Sequence of chain 1.B:
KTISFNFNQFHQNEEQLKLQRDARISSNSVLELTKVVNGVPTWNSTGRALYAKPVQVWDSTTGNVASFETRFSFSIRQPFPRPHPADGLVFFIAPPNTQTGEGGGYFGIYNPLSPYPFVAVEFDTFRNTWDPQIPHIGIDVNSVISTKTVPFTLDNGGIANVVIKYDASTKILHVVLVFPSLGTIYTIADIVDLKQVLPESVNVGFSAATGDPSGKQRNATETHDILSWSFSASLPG

The protein below binds the small molecule below.
Small molecule (SMILES): CC(=O)N[C@H]1[C@H](O[C@H]2[C@H](O[C@@H]3O[C@@H](C)[C@@H](O)[C@@H](O)[C@@H]3O)[C@@H](NC(C)=O)CO[C@@H]2CO)O[C@H](CO)[C@@H](O)[C@@H]1O

Binding-site contacts:
Ligand atom O5 contacts residue PHE81 of chain 1.B at 4.0 Å.
Ligand atom C6 contacts residue PHE81 of chain 1.B at 3.7 Å (hydrophobic).
Ligand atom C2 contacts residue PRO84 of chain 1.B at 4.2 Å (hydrophobic).
Ligand atom O7 contacts residue ARG83 of chain 1.B at 3.9 Å.
Ligand atom C1 contacts residue PRO84 of chain 1.B at 4.2 Å (hydrophobic).
Ligand atom C5 contacts residue ASN220 of chain 1.B at 3.7 Å.
Ligand atom C8 contacts residue ASN220 of chain 1.B at 3.7 Å.
Ligand atom C5 contacts residue PHE81 of chain 1.B at 4.5 Å (hydrophobic).
Ligand atom C4 contacts residue ASN220 of chain 1.B at 4.2 Å.
Ligand atom O5 contacts residue ASN220 of chain 1.B at 2.4 Å (h-bond).
Ligand atom C7 contacts residue PRO84 of chain 1.B at 3.3 Å (hydrophobic).
Ligand atom N2 contacts residue PRO84 of chain 1.B at 4.1 Å.
Ligand atom C3 contacts residue ASN220 of chain 1.B at 3.8 Å.
Ligand atom O7 contacts residue ASN220 of chain 1.B at 3.9 Å.
Ligand atom C8 contacts residue GLN218 of chain 1.B at 3.1 Å.
Ligand atom N2 contacts residue ASN220 of chain 1.B at 2.8 Å (h-bond).
Ligand atom O6 contacts residue PHE81 of chain 1.B at 4.2 Å.
Ligand atom C2 contacts residue ASN220 of chain 1.B at 2.4 Å.
Ligand atom C8 contacts residue PRO84 of chain 1.B at 3.3 Å (hydrophobic).
Ligand atom C1 contacts residue ASN220 of chain 1.B at 1.4 Å.
Ligand atom O7 contacts residue PRO84 of chain 1.B at 3.3 Å.
Ligand atom C7 contacts residue ASN220 of chain 1.B at 3.2 Å.